Sequence of chain 1.A:
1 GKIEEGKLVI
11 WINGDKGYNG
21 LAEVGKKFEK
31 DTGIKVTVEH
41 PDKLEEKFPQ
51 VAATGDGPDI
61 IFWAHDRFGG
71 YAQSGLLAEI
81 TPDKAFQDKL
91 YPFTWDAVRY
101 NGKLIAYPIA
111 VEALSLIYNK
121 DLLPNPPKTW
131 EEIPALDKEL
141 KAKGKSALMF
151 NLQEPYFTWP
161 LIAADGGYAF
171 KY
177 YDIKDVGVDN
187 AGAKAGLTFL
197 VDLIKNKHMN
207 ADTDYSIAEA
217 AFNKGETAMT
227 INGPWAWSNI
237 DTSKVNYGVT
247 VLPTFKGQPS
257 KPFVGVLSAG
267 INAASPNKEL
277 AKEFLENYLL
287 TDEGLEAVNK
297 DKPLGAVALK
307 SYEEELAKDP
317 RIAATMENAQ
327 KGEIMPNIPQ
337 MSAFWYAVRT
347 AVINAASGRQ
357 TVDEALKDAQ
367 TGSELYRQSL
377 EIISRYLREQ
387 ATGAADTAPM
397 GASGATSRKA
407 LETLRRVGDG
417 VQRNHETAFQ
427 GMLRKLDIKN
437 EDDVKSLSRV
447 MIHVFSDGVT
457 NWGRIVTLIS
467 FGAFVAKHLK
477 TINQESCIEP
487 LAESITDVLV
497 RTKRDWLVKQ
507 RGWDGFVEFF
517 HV

Binding-site contacts:
Ligand atom C10 contacts residue ARG460 of chain 1.A at 3.5 Å.
Ligand atom O12 contacts residue ARG460 of chain 1.A at 2.7 Å (salt-bridge).
Ligand atom C08 contacts residue PHE451 of chain 1.A at 4.3 Å (hydrophobic).
Ligand atom O12 contacts residue PHE451 of chain 1.A at 3.4 Å.
Ligand atom S02 contacts residue MET447 of chain 1.A at 4.1 Å.
Ligand atom C10 contacts residue PHE451 of chain 1.A at 3.5 Å (hydrophobic).
Ligand atom C01 contacts residue LEU443 of chain 1.A at 3.9 Å (hydrophobic).
Ligand atom O11 contacts residue ARG460 of chain 1.A at 2.8 Å (salt-bridge).
Ligand atom C05 contacts residue PHE467 of chain 1.A at 4.2 Å (hydrophobic).
Ligand atom C03 contacts residue LEU464 of chain 1.A at 4.5 Å (hydrophobic).
Ligand atom O07 contacts residue ARG460 of chain 1.A at 3.8 Å.
Ligand atom C01 contacts residue PHE467 of chain 1.A at 3.8 Å (hydrophobic).
Ligand atom C06 contacts residue THR463 of chain 1.A at 4.2 Å.
Ligand atom C04 contacts residue LEU464 of chain 1.A at 4.2 Å (hydrophobic).
Ligand atom O12 contacts residue VAL450 of chain 1.A at 3.7 Å.
Ligand atom C09 contacts residue VAL450 of chain 1.A at 4.2 Å (hydrophobic).
Ligand atom O11 contacts residue PHE451 of chain 1.A at 3.7 Å.
Ligand atom C05 contacts residue LEU464 of chain 1.A at 3.8 Å (hydrophobic).
Ligand atom C04 contacts residue PHE467 of chain 1.A at 4.0 Å (hydrophobic).
Ligand atom C06 contacts residue LEU464 of chain 1.A at 3.8 Å (hydrophobic).
Ligand atom S02 contacts residue VAL450 of chain 1.A at 4.4 Å.
Ligand atom O07 contacts residue LEU464 of chain 1.A at 3.1 Å (h-bond).
Ligand atom C05 contacts residue THR463 of chain 1.A at 4.2 Å.
Ligand atom C01 contacts residue MET447 of chain 1.A at 3.6 Å (hydrophobic).
Ligand atom O07 contacts residue THR463 of chain 1.A at 3.1 Å.

A protein and the small-molecule ligand that binds it are described below.
Small molecule (SMILES): CSc1ccc(O)c(C(=O)O)c1